Binding-site contacts:
Ligand atom C4 contacts residue ASN546 of chain 1.B at 4.3 Å.
Ligand atom N2 contacts residue ASN546 of chain 1.B at 3.1 Å (h-bond).
Ligand atom C6 contacts residue NAG1 of chain 1.N at 3.7 Å.
Ligand atom C2 contacts residue ASN546 of chain 1.B at 2.6 Å.
Ligand atom C8 contacts residue ASP732 of chain 1.B at 4.2 Å.
Ligand atom O7 contacts residue ASN546 of chain 1.B at 3.1 Å.
Ligand atom C1 contacts residue ASN546 of chain 1.B at 1.5 Å.
Ligand atom C3 contacts residue ARG543 of chain 1.B at 4.4 Å.
Ligand atom C5 contacts residue ASN546 of chain 1.B at 3.7 Å.
Ligand atom O4 contacts residue ARG543 of chain 1.B at 3.7 Å.
Ligand atom O7 contacts residue LYS544 of chain 1.B at 3.7 Å.
Ligand atom N2 contacts residue THR548 of chain 1.B at 4.4 Å.
Ligand atom C5 contacts residue ARG543 of chain 1.B at 4.2 Å.
Ligand atom C8 contacts residue ARG543 of chain 1.B at 4.5 Å.
Ligand atom O7 contacts residue ARG543 of chain 1.B at 3.2 Å.
Ligand atom C7 contacts residue ARG543 of chain 1.B at 4.0 Å.
Ligand atom C3 contacts residue ASN546 of chain 1.B at 3.9 Å.
Ligand atom C7 contacts residue ASN546 of chain 1.B at 3.4 Å.
Ligand atom O5 contacts residue ASN546 of chain 1.B at 2.4 Å (h-bond).
Ligand atom C4 contacts residue ARG543 of chain 1.B at 4.5 Å.

Sequence of chain 1.B:
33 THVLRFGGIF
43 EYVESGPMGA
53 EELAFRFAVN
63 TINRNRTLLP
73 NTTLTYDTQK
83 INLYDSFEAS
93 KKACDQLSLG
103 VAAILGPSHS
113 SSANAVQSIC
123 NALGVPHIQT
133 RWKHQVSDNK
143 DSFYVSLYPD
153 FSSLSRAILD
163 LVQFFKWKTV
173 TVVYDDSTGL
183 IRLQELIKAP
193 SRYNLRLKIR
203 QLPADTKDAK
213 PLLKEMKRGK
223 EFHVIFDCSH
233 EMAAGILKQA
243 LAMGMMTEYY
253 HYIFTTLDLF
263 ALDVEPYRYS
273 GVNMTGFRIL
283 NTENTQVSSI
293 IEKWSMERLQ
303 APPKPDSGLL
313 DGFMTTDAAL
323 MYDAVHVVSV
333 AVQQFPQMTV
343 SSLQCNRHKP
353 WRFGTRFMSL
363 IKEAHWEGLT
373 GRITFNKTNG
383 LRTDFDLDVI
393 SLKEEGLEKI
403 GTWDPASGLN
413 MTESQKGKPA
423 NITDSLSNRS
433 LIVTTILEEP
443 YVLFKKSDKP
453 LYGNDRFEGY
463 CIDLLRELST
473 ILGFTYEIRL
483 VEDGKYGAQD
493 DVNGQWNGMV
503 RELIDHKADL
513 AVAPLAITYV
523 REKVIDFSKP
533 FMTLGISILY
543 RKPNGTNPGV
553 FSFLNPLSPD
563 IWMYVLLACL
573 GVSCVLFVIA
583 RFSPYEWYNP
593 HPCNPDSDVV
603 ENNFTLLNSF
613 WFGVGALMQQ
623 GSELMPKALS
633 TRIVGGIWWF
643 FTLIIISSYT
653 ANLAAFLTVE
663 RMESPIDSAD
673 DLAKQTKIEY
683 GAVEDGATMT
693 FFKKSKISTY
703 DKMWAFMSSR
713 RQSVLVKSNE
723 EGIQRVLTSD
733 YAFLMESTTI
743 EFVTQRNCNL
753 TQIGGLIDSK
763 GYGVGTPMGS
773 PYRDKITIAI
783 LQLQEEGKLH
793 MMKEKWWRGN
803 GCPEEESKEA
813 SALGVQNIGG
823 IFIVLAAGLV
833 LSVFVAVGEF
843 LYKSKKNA

The protein below binds the small molecule below.
Small molecule (SMILES): CC(=O)N[C@@H]1[C@@H](O)[C@H](O)[C@@H](CO)O[C@H]1O